This protein binds this small molecule.
Small molecule (SMILES): CC(=O)N[C@@H]1[C@@H](O)[C@H](O)[C@@H](CO)O[C@H]1O

Sequence of chain 1.B:
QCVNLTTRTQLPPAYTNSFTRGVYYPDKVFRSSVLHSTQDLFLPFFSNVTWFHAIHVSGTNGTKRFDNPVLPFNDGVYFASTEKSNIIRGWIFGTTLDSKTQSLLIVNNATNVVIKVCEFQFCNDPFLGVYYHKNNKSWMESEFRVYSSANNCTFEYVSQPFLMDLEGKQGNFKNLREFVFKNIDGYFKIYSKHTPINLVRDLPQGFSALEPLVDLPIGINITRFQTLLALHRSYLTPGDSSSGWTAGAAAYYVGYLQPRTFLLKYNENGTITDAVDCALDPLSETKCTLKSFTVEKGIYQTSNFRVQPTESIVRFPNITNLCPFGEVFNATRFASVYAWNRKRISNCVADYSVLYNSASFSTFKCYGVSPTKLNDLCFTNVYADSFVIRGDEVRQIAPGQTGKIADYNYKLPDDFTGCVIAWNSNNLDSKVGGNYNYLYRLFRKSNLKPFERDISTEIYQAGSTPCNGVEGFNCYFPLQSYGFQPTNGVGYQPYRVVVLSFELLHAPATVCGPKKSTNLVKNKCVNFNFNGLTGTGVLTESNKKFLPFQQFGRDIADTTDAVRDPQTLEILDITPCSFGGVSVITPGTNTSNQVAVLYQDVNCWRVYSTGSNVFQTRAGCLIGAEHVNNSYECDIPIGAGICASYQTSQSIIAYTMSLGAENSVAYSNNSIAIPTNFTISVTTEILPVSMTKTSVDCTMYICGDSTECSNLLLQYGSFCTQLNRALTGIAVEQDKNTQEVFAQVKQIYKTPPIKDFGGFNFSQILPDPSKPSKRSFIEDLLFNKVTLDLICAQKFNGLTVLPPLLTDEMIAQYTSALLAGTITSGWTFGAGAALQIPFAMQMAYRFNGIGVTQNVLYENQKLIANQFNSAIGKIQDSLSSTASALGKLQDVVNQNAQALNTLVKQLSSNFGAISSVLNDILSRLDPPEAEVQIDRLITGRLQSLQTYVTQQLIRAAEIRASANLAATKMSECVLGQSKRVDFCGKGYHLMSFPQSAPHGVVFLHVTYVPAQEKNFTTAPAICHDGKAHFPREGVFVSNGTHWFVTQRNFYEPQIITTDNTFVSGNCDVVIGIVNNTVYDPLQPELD

Binding-site contacts:
Ligand atom O7 contacts residue ALA403 of chain 1.B at 3.3 Å.
Ligand atom C7 contacts residue ALA403 of chain 1.B at 4.2 Å (hydrophobic).
Ligand atom C8 contacts residue ASN374 of chain 1.B at 4.2 Å.
Ligand atom C8 contacts residue ALA403 of chain 1.B at 4.4 Å (hydrophobic).
Ligand atom C7 contacts residue ASN374 of chain 1.B at 3.7 Å.
Ligand atom O5 contacts residue ASN374 of chain 1.B at 2.4 Å (h-bond).
Ligand atom C2 contacts residue ASN374 of chain 1.B at 2.5 Å.
Ligand atom N2 contacts residue ASN374 of chain 1.B at 2.9 Å (h-bond).
Ligand atom C3 contacts residue ASN374 of chain 1.B at 3.8 Å.
Ligand atom C1 contacts residue ASN374 of chain 1.B at 1.4 Å.
Ligand atom C5 contacts residue ASN374 of chain 1.B at 3.7 Å.
Ligand atom C4 contacts residue ASN374 of chain 1.B at 4.3 Å.
Ligand atom C8 contacts residue LEU399 of chain 1.B at 4.4 Å (hydrophobic).